The protein below binds the small molecule below.
Small molecule (SMILES): CC(=O)N[C@@H]1[C@@H](O)[C@H](O)[C@@H](CO)O[C@H]1O

Sequence of chain 1.A:
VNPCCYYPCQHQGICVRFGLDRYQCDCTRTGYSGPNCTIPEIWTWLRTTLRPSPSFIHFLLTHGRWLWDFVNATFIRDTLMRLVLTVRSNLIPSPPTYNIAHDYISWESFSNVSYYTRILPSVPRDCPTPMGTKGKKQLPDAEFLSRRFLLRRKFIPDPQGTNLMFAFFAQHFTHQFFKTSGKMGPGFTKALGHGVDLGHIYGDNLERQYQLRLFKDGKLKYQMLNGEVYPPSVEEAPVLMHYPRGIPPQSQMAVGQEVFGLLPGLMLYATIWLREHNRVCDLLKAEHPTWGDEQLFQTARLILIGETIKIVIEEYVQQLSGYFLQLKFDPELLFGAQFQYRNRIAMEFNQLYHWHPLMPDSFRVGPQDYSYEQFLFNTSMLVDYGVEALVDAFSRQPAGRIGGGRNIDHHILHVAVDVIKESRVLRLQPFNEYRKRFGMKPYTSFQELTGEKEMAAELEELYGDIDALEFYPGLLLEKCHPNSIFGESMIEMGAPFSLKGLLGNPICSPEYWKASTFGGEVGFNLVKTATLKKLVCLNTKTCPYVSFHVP

Sequence of chain 1.B:
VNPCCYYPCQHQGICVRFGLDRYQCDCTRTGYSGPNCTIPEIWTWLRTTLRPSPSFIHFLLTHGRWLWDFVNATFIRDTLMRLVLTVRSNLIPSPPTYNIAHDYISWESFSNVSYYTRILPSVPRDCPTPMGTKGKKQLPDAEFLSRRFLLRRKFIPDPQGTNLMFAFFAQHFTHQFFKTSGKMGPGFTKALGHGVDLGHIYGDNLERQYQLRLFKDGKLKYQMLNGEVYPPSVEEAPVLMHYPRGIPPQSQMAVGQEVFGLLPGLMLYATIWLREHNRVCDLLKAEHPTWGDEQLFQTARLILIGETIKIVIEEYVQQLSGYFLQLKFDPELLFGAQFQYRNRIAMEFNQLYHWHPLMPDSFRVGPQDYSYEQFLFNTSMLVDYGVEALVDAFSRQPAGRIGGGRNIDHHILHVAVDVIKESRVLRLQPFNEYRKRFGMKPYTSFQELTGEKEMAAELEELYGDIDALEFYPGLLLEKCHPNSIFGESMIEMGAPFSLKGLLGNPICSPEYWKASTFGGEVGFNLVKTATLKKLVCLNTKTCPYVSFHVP

Binding-site contacts:
Ligand atom O4 contacts residue NAG1 of chain 1.K at 2.6 Å (h-bond).
Ligand atom C1 contacts residue GLU108 of chain 1.A at 4.1 Å.
Ligand atom C5 contacts residue TYR115 of chain 1.A at 4.4 Å (hydrophobic).
Ligand atom N2 contacts residue ASN112 of chain 1.A at 2.9 Å (h-bond).
Ligand atom C1 contacts residue SER114 of chain 1.A at 4.4 Å.
Ligand atom O7 contacts residue LEU206 of chain 1.B at 3.8 Å.
Ligand atom O6 contacts residue NAG1 of chain 1.K at 4.2 Å.
Ligand atom C7 contacts residue ASN112 of chain 1.A at 3.7 Å.
Ligand atom C8 contacts residue ASN112 of chain 1.A at 4.4 Å.
Ligand atom C2 contacts residue GLU108 of chain 1.A at 4.5 Å.
Ligand atom C6 contacts residue PHE188 of chain 1.A at 3.7 Å (hydrophobic).
Ligand atom O5 contacts residue ASN112 of chain 1.A at 3.1 Å (h-bond).
Ligand atom O5 contacts residue TYR115 of chain 1.A at 3.4 Å.
Ligand atom O6 contacts residue TYR115 of chain 1.A at 2.9 Å (h-bond).
Ligand atom C5 contacts residue NAG1 of chain 1.K at 3.9 Å.
Ligand atom O7 contacts residue ASN112 of chain 1.A at 3.8 Å.
Ligand atom C1 contacts residue ASN112 of chain 1.A at 2.5 Å.
Ligand atom C2 contacts residue ASN112 of chain 1.A at 3.1 Å.
Ligand atom O6 contacts residue PHE188 of chain 1.A at 4.5 Å.
Ligand atom O5 contacts residue GLU108 of chain 1.A at 4.0 Å.
Ligand atom C6 contacts residue NAG1 of chain 1.K at 3.3 Å.
Ligand atom C5 contacts residue PHE188 of chain 1.A at 3.9 Å (hydrophobic).
Ligand atom O5 contacts residue PHE188 of chain 1.A at 4.1 Å.
Ligand atom C6 contacts residue TYR115 of chain 1.A at 3.8 Å (hydrophobic).
Ligand atom C1 contacts residue TYR115 of chain 1.A at 3.9 Å (hydrophobic).
Ligand atom C4 contacts residue NAG1 of chain 1.K at 3.3 Å.